Sequence of chain 2.A:
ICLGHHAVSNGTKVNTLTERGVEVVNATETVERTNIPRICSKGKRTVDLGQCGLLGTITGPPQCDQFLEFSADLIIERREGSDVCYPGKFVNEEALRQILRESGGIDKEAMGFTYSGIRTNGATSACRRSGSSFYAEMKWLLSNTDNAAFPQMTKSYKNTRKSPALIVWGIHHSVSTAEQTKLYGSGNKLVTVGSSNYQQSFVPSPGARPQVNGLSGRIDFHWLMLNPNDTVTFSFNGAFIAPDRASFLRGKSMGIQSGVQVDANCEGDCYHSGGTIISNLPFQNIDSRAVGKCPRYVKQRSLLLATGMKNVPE

Sequence of chain 2.B:
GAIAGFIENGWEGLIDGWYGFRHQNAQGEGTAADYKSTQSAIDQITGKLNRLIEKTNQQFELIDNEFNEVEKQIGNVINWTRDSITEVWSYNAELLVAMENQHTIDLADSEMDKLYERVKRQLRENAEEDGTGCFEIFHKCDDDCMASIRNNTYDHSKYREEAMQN

This small molecule binds to this protein.
Small molecule (SMILES): CC(=O)N[C@@H]1[C@@H](O)[C@H](O)[C@@H](CO)O[C@H]1O

Binding-site contacts:
Ligand atom C7 contacts residue LYS75 of chain 2.B at 3.7 Å.
Ligand atom C8 contacts residue GLY78 of chain 2.B at 4.2 Å.
Ligand atom O5 contacts residue ARG85 of chain 2.B at 4.2 Å.
Ligand atom C7 contacts residue ASN82 of chain 2.B at 3.5 Å.
Ligand atom C8 contacts residue GLU72 of chain 2.B at 3.4 Å.
Ligand atom O7 contacts residue ASN82 of chain 2.B at 4.1 Å.
Ligand atom N2 contacts residue GLU72 of chain 2.B at 4.2 Å.
Ligand atom N2 contacts residue ASN82 of chain 2.B at 2.7 Å (h-bond).
Ligand atom O7 contacts residue LYS75 of chain 2.B at 3.2 Å (salt-bridge).
Ligand atom C8 contacts residue ASN79 of chain 2.B at 3.5 Å.
Ligand atom C7 contacts residue ASN79 of chain 2.B at 4.3 Å.
Ligand atom C2 contacts residue ASN82 of chain 2.B at 2.2 Å.
Ligand atom O6 contacts residue ARG289 of chain 2.A at 4.0 Å.
Ligand atom C4 contacts residue ASN82 of chain 2.B at 4.0 Å.
Ligand atom O6 contacts residue SER288 of chain 2.A at 4.2 Å.
Ligand atom O7 contacts residue GLU72 of chain 2.B at 4.0 Å.
Ligand atom C7 contacts residue GLU72 of chain 2.B at 3.7 Å.
Ligand atom C5 contacts residue ASN82 of chain 2.B at 3.6 Å.
Ligand atom C1 contacts residue ASN82 of chain 2.B at 1.4 Å.
Ligand atom O5 contacts residue ASN82 of chain 2.B at 2.4 Å (h-bond).
Ligand atom C8 contacts residue ASN82 of chain 2.B at 4.2 Å.
Ligand atom O6 contacts residue ARG85 of chain 2.B at 4.1 Å.
Ligand atom C3 contacts residue ASN82 of chain 2.B at 3.6 Å.
Ligand atom C8 contacts residue LYS75 of chain 2.B at 3.4 Å.
Ligand atom C1 contacts residue ARG85 of chain 2.B at 4.4 Å.